A small-molecule ligand and the protein it binds are described below.
Small molecule (SMILES): CCCCCCCCCCO[C@@H]1O[C@H](CO)[C@@H](O[C@H]2O[C@H](CO)[C@@H](O)[C@H](O)[C@H]2O)[C@H](O)[C@H]1O

Binding-site contacts:
Ligand atom C40 contacts residue ILE401 of chain 3.A at 4.4 Å (hydrophobic).
Ligand atom C9 contacts residue HIS417 of chain 3.A at 4.1 Å.
Ligand atom C43 contacts residue ILE401 of chain 3.A at 3.9 Å (hydrophobic).
Ligand atom C11 contacts residue HIS417 of chain 3.A at 4.3 Å.
Ligand atom O61 contacts residue LEU404 of chain 3.A at 3.5 Å.
Ligand atom C4 contacts residue ARG408 of chain 3.A at 4.3 Å.
Ligand atom C57 contacts residue TRP201 of chain 3.A at 4.2 Å (hydrophobic).
Ligand atom C28 contacts residue ARG408 of chain 3.A at 3.3 Å.
Ligand atom C1 contacts residue ARG408 of chain 3.A at 3.8 Å.
Ligand atom C11 contacts residue LEU202 of chain 3.A at 3.9 Å (hydrophobic).
Ligand atom C34 contacts residue ARG408 of chain 3.A at 3.5 Å.
Ligand atom C11 contacts residue TRP201 of chain 3.A at 3.5 Å (hydrophobic).
Ligand atom O6 contacts residue LEU202 of chain 3.A at 4.1 Å.
Ligand atom C18 contacts residue ARG408 of chain 3.A at 4.2 Å.
Ligand atom C22 contacts residue ARG408 of chain 3.A at 3.9 Å.
Ligand atom C5 contacts residue HIS417 of chain 3.A at 4.0 Å.
Ligand atom C9 contacts residue TRP201 of chain 3.A at 3.9 Å (hydrophobic).
Ligand atom C8 contacts residue HIS417 of chain 3.A at 4.0 Å.
Ligand atom C10 contacts residue HIS417 of chain 3.A at 3.8 Å.
Ligand atom O61 contacts residue ARG408 of chain 3.A at 2.9 Å (salt-bridge).
Ligand atom C40 contacts residue LEU404 of chain 3.A at 4.4 Å (hydrophobic).
Ligand atom O5 contacts residue LEU404 of chain 3.A at 3.9 Å.
Ligand atom O6 contacts residue ASP407 of chain 3.A at 3.1 Å (salt-bridge).
Ligand atom O6 contacts residue HIS417 of chain 3.A at 3.2 Å.
Ligand atom O1 contacts residue ASP407 of chain 3.A at 3.4 Å (salt-bridge).
Ligand atom O16 contacts residue ARG408 of chain 3.A at 3.4 Å (salt-bridge).
Ligand atom C34 contacts residue LEU404 of chain 3.A at 4.0 Å (hydrophobic).
Ligand atom C18 contacts residue TRP201 of chain 3.A at 3.7 Å (hydrophobic).
Ligand atom O6 contacts residue ARG415 of chain 3.A at 4.0 Å.
Ligand atom O5 contacts residue ARG408 of chain 3.A at 3.4 Å (salt-bridge).
Ligand atom C10 contacts residue ASP407 of chain 3.A at 4.2 Å.
Ligand atom O1 contacts residue HIS417 of chain 3.A at 3.2 Å (h-bond).
Ligand atom C25 contacts residue ARG408 of chain 3.A at 4.0 Å.
Ligand atom C31 contacts residue ARG408 of chain 3.A at 4.2 Å.
Ligand atom C11 contacts residue ASP407 of chain 3.A at 3.8 Å.
Ligand atom C57 contacts residue ARG408 of chain 3.A at 4.2 Å.
Ligand atom C6 contacts residue ARG408 of chain 3.A at 3.7 Å.
Ligand atom O61 contacts residue ASP407 of chain 3.A at 3.1 Å (salt-bridge).
Ligand atom C57 contacts residue LEU404 of chain 3.A at 3.5 Å (hydrophobic).
Ligand atom C57 contacts residue ASP407 of chain 3.A at 4.1 Å.

Sequence of chain 3.A:
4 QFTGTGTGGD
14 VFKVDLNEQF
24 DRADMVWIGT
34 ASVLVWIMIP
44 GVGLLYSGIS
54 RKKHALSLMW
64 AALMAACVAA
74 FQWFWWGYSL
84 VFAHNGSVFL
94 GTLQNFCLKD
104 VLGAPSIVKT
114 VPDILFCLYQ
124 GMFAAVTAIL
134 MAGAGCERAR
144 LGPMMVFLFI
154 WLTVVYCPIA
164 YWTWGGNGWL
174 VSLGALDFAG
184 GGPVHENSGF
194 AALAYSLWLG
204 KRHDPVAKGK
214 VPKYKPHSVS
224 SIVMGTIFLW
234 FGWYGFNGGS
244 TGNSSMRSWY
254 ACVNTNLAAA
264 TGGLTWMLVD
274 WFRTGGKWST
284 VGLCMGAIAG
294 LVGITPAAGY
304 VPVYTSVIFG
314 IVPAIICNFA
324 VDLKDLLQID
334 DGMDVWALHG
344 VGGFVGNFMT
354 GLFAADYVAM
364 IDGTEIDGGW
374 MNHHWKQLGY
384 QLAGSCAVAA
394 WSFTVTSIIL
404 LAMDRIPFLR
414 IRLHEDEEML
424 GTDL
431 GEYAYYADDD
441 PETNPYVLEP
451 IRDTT